Sequence of chain 23.B:
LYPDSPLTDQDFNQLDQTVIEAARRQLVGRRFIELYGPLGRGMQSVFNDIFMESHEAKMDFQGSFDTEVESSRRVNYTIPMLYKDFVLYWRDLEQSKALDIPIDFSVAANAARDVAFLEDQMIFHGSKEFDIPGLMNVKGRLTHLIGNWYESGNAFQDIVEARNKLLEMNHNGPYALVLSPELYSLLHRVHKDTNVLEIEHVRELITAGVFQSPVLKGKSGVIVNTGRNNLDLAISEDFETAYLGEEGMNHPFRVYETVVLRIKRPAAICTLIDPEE

Binding-site contacts:
Ligand atom CG2 contacts residue ARG36 of chain 23.B at 4.1 Å.
Ligand atom OE1 contacts residue PHE37 of chain 23.B at 3.7 Å.
Ligand atom CB contacts residue ARG36 of chain 23.B at 3.4 Å.
Ligand atom O contacts residue ARG35 of chain 23.B at 2.7 Å (salt-bridge).
Ligand atom N contacts residue ASP243 of chain 23.B at 3.2 Å (salt-bridge).
Ligand atom CD2 contacts residue LEU40 of chain 23.B at 4.1 Å (hydrophobic).
Ligand atom C contacts residue ARG29 of chain 23.B at 3.9 Å.
Ligand atom OE1 contacts residue ARG36 of chain 23.B at 2.9 Å (salt-bridge).
Ligand atom NE2 contacts residue GLU39 of chain 23.B at 2.9 Å (salt-bridge).
Ligand atom CA contacts residue ARG29 of chain 23.B at 4.1 Å.
Ligand atom CG2 contacts residue PRO43 of chain 23.B at 3.8 Å (hydrophobic).
Ligand atom CG2 contacts residue ARG35 of chain 23.B at 3.4 Å.
Ligand atom CG contacts residue ARG36 of chain 23.B at 3.8 Å.
Ligand atom CA contacts residue ARG29 of chain 23.B at 3.8 Å.
Ligand atom O contacts residue ASP243 of chain 23.B at 4.1 Å.
Ligand atom CG1 contacts residue ARG36 of chain 23.B at 4.0 Å.
Ligand atom CG1 contacts residue ASP243 of chain 23.B at 3.2 Å.
Ligand atom CD contacts residue ARG36 of chain 23.B at 3.7 Å.
Ligand atom C contacts residue ASP243 of chain 23.B at 3.8 Å.
Ligand atom CD1 contacts residue ARG29 of chain 23.B at 3.5 Å.
Ligand atom O contacts residue PRO43 of chain 23.B at 3.8 Å.
Ligand atom N contacts residue ARG29 of chain 23.B at 4.2 Å.
Ligand atom O contacts residue ILE25 of chain 23.B at 3.8 Å.
Ligand atom CD contacts residue GLU39 of chain 23.B at 3.2 Å.
Ligand atom CD1 contacts residue ARG35 of chain 23.B at 4.0 Å.
Ligand atom C contacts residue ASP243 of chain 23.B at 3.5 Å.
Ligand atom N contacts residue ASP243 of chain 23.B at 2.6 Å (salt-bridge).
Ligand atom O contacts residue ARG35 of chain 23.B at 4.0 Å.
Ligand atom O contacts residue GLU39 of chain 23.B at 3.0 Å (salt-bridge).
Ligand atom N contacts residue PRO43 of chain 23.B at 4.0 Å.
Ligand atom O contacts residue ARG29 of chain 23.B at 3.2 Å (salt-bridge).
Ligand atom CA contacts residue ASP243 of chain 23.B at 3.5 Å.
Ligand atom C contacts residue ARG35 of chain 23.B at 3.9 Å.
Ligand atom OE1 contacts residue GLU39 of chain 23.B at 3.1 Å (salt-bridge).
Ligand atom CA contacts residue ASP243 of chain 23.B at 3.6 Å.
Ligand atom CD1 contacts residue LEU40 of chain 23.B at 3.6 Å (hydrophobic).
Ligand atom N contacts residue ARG35 of chain 23.B at 4.0 Å.
Ligand atom CB contacts residue ASP243 of chain 23.B at 4.0 Å.
Ligand atom CD1 contacts residue ARG36 of chain 23.B at 3.6 Å.
Ligand atom C contacts residue GLU39 of chain 23.B at 3.6 Å.

A protein and the small-molecule ligand that binds it are described below.
Small molecule (SMILES): CC[C@H](C)[C@H](NC(=O)[C@H](CC(C)C)NC(=O)[C@H](CO)NC(=O)CNC(=O)[C@@H](NC(=O)[C@@H](N)[C@@H](C)O)C(C)C)C(=O)N[C@H](C=O)CCC(N)=O